Sequence of chain 2.B:
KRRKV

This protein binds this small molecule.
Small molecule (SMILES): COC[C@H]1CC[C@@H]2C1=C[C@]1(C)C(=C(C(C)C)[C@@H]3CCO[C@@H]31)[C@@H](O[C@H]1O[C@@H]3COC(C)(C)O[C@H]3[C@H](O)[C@H]1O)[C@H](O)[C@@H]2C

Sequence of chain 2.A:
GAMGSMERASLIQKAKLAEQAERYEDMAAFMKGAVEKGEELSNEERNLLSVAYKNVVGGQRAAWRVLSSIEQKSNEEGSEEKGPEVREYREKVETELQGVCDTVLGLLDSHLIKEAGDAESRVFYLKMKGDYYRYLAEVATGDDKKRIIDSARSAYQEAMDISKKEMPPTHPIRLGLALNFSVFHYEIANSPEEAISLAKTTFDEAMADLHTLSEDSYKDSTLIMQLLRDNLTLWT

Binding-site contacts:
Ligand atom CAG contacts residue LYS127 of chain 2.A at 3.8 Å.
Ligand atom CAD contacts residue ILE173 of chain 2.A at 3.6 Å (hydrophobic).
Ligand atom O5 contacts residue ASN47 of chain 2.A at 3.4 Å (h-bond).
Ligand atom CAI contacts residue LYS127 of chain 2.A at 4.0 Å.
Ligand atom CAG contacts residue PRO172 of chain 2.A at 4.3 Å (hydrophobic).
Ligand atom CAO contacts residue SER50 of chain 2.A at 3.8 Å.
Ligand atom CAF contacts residue GLY176 of chain 2.A at 4.0 Å.
Ligand atom CAK contacts residue MET128 of chain 2.A at 3.4 Å (hydrophobic).
Ligand atom CAW contacts residue CA1 of chain 2.G at 4.2 Å.
Ligand atom CAF contacts residue PRO172 of chain 2.A at 3.6 Å (hydrophobic).
Ligand atom C1 contacts residue ASN47 of chain 2.A at 3.4 Å.
Ligand atom OAJ contacts residue LYS127 of chain 2.A at 2.9 Å (salt-bridge).
Ligand atom CAK contacts residue LYS127 of chain 2.A at 3.7 Å.
Ligand atom OAA contacts residue PRO172 of chain 2.A at 3.5 Å.
Ligand atom CAI contacts residue PHE124 of chain 2.A at 3.7 Å (hydrophobic).
Ligand atom CAV contacts residue CA1 of chain 2.G at 4.3 Å.
Ligand atom CAS contacts residue VAL6 of chain 2.B at 3.5 Å (hydrophobic).
Ligand atom CAH contacts residue LYS127 of chain 2.A at 4.1 Å.
Ligand atom CAI contacts residue SER50 of chain 2.A at 4.2 Å.
Ligand atom CAF contacts residue ILE224 of chain 2.A at 4.0 Å (hydrophobic).
Ligand atom CAO contacts residue VAL51 of chain 2.A at 3.9 Å (hydrophobic).
Ligand atom CAP contacts residue VAL51 of chain 2.A at 3.9 Å (hydrophobic).
Ligand atom CAG contacts residue GLY176 of chain 2.A at 4.2 Å.
Ligand atom OAQ contacts residue VAL51 of chain 2.A at 3.8 Å.
Ligand atom CAM contacts residue SER50 of chain 2.A at 4.3 Å.
Ligand atom CAK contacts residue SER50 of chain 2.A at 4.3 Å.
Ligand atom CAO contacts residue ASN47 of chain 2.A at 3.5 Å.
Ligand atom CAR contacts residue VAL6 of chain 2.B at 3.5 Å (hydrophobic).
Ligand atom CAH contacts residue VAL6 of chain 2.B at 4.3 Å (hydrophobic).
Ligand atom CAF contacts residue VAL6 of chain 2.B at 4.2 Å (hydrophobic).
Ligand atom CAW contacts residue LEU223 of chain 2.A at 3.8 Å (hydrophobic).
Ligand atom C2 contacts residue ASN47 of chain 2.A at 4.0 Å.
Ligand atom CAC contacts residue PRO172 of chain 2.A at 4.0 Å (hydrophobic).
Ligand atom CAX contacts residue CA1 of chain 2.G at 3.4 Å.
Ligand atom CAG contacts residue VAL6 of chain 2.B at 4.3 Å (hydrophobic).
Ligand atom CAK contacts residue PHE124 of chain 2.A at 3.7 Å (hydrophobic).
Ligand atom CAB contacts residue PRO172 of chain 2.A at 3.9 Å (hydrophobic).
Ligand atom CAW contacts residue ILE224 of chain 2.A at 4.0 Å (hydrophobic).
Ligand atom CAD contacts residue PHE124 of chain 2.A at 3.6 Å (hydrophobic).
Ligand atom CAD contacts residue ASN47 of chain 2.A at 4.1 Å.